Sequence of chain 1.E:
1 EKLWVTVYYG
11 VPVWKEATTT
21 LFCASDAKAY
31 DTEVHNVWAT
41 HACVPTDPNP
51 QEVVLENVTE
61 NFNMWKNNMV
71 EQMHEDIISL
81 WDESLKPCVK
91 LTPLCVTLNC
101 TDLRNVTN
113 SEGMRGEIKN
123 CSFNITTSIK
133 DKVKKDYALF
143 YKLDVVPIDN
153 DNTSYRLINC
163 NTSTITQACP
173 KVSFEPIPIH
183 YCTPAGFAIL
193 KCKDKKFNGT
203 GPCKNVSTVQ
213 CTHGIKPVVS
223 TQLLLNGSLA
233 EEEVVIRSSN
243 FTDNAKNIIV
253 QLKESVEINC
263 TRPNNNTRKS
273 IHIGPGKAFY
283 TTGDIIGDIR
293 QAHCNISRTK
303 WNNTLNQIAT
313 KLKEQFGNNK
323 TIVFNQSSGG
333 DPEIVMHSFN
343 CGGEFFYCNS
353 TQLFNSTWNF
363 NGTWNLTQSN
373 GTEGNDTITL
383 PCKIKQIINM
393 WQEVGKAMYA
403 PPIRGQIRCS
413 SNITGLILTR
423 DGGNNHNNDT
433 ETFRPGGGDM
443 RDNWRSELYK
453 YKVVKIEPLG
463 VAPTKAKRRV

The small molecule below binds the protein below.
Small molecule (SMILES): CC(=O)N[C@H]1[C@H](O[C@H]2[C@H](O)[C@@H](NC(C)=O)CO[C@@H]2CO)O[C@H](CO)[C@@H](O[C@@H]2O[C@H](CO)[C@@H](O)[C@H](O[C@H]3O[C@H](CO)[C@@H](O)[C@H](O)[C@@H]3O)[C@@H]2O)[C@@H]1O

Binding-site contacts:
Ligand atom C1 contacts residue ASN242 of chain 1.E at 1.4 Å.
Ligand atom C7 contacts residue ASN242 of chain 1.E at 3.7 Å.
Ligand atom C2 contacts residue ASP245 of chain 1.E at 4.1 Å.
Ligand atom C6 contacts residue THR244 of chain 1.E at 4.1 Å.
Ligand atom O6 contacts residue THR244 of chain 1.E at 2.9 Å (h-bond).
Ligand atom C5 contacts residue THR244 of chain 1.E at 4.4 Å.
Ligand atom O5 contacts residue ASP245 of chain 1.E at 3.3 Å.
Ligand atom C1 contacts residue ASP245 of chain 1.E at 3.7 Å.
Ligand atom C2 contacts residue ASN242 of chain 1.E at 2.6 Å.
Ligand atom C3 contacts residue ASN242 of chain 1.E at 3.9 Å.
Ligand atom O6 contacts residue ASP245 of chain 1.E at 3.6 Å (salt-bridge).
Ligand atom C6 contacts residue ASP245 of chain 1.E at 3.6 Å.
Ligand atom O6 contacts residue ASN242 of chain 1.E at 4.2 Å.
Ligand atom C5 contacts residue ASN242 of chain 1.E at 3.5 Å.
Ligand atom C4 contacts residue ASN242 of chain 1.E at 4.2 Å.
Ligand atom O5 contacts residue ASN242 of chain 1.E at 2.2 Å (h-bond).
Ligand atom C5 contacts residue ASP245 of chain 1.E at 4.1 Å.
Ligand atom N2 contacts residue ASN242 of chain 1.E at 3.1 Å (h-bond).
Ligand atom O7 contacts residue ASN242 of chain 1.E at 3.9 Å.
Ligand atom O5 contacts residue THR244 of chain 1.E at 4.4 Å.